Sequence of chain 2.B:
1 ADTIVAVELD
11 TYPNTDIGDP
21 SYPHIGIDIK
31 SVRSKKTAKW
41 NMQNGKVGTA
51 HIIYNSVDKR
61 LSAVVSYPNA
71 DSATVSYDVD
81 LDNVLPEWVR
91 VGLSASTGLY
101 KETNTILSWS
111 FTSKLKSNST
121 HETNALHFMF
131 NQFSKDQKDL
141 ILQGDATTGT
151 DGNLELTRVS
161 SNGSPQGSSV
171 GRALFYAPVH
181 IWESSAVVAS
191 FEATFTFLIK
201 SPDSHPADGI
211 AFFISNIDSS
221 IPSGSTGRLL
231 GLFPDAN

The protein below binds the small molecule below.
Small molecule (SMILES): Cc1cn([C@H]2C[C@H](O)[C@@H](CO[P](=O)(O)O[C@H]3C[C@H](n4ccc(N)nc4=O)O[C@@H]3CO[P](=O)(O)O[C@H]3C[C@H](n4cnc5c(=O)nc(N)[nH]c54)O[C@@H]3CO[P](=O)(O)O[C@H]3C[C@H](n4cnc5c(N)ncnc54)O[C@@H]3COP(=O)=O)O2)c(=O)[nH]c1=O

Binding-site contacts:
Ligand atom N7 contacts residue SQ01 of chain 2.L at 3.5 Å (h-bond).
Ligand atom C4' contacts residue TYR100 of chain 2.B at 3.8 Å (hydrophobic).
Ligand atom O4' contacts residue SQ01 of chain 2.L at 3.6 Å.
Ligand atom OP1 contacts residue SQ01 of chain 2.L at 2.5 Å (h-bond).
Ligand atom N1 contacts residue SQ01 of chain 2.L at 3.5 Å.
Ligand atom C4 contacts residue SQ01 of chain 2.L at 3.6 Å.
Ligand atom N3 contacts residue SQ01 of chain 2.L at 3.2 Å (h-bond).
Ligand atom N9 contacts residue SQ01 of chain 2.L at 3.8 Å.
Ligand atom C1' contacts residue SQ01 of chain 2.L at 4.3 Å.
Ligand atom P contacts residue SQ01 of chain 2.L at 1.6 Å.
Ligand atom O4' contacts residue TYR100 of chain 2.B at 4.4 Å.
Ligand atom C2 contacts residue SQ01 of chain 2.L at 3.1 Å.
Ligand atom C5' contacts residue SQ01 of chain 2.L at 3.0 Å.
Ligand atom C4' contacts residue SQ01 of chain 2.L at 4.5 Å.
Ligand atom OP2 contacts residue SQ01 of chain 2.L at 2.4 Å (h-bond).
Ligand atom C5' contacts residue TYR100 of chain 2.B at 3.5 Å (hydrophobic).
Ligand atom C5 contacts residue SQ01 of chain 2.L at 3.3 Å.
Ligand atom N6 contacts residue SQ01 of chain 2.L at 3.8 Å.
Ligand atom O5' contacts residue TYR100 of chain 2.B at 3.9 Å.
Ligand atom C6 contacts residue SQ01 of chain 2.L at 3.4 Å.
Ligand atom C8 contacts residue SQ01 of chain 2.L at 3.8 Å.
Ligand atom O5' contacts residue SQ01 of chain 2.L at 2.7 Å (h-bond).